The protein below binds the small molecule below.
Small molecule (SMILES): CC(=O)N[C@H]1[C@@H](O[C@H]2[C@H](O)[C@@H](NC(C)=O)CO[C@@H]2CO[C@H]2O[C@@H](C)[C@@H](O)[C@@H](O)[C@@H]2O)O[C@H](CO)[C@@H](O[C@@H]2O[C@H](CO[C@H]3O[C@H](CO)[C@@H](O)[C@H](O)[C@@H]3O[C@@H]3O[C@H](CO)[C@@H](O[C@@H]4O[C@H](CO)[C@H](O)[C@H](O)[C@H]4O)[C@H](O)[C@H]3NC(C)=O)[C@@H](O)[C@H](O[C@H]3O[C@H](CO)[C@@H](O)[C@H](O)[C@@H]3O[C@@H]3O[C@H](CO)[C@@H](O)[C@H](O)[C@H]3NC(C)=O)[C@@H]2O)[C@@H]1O

Binding-site contacts:
Ligand atom O7 contacts residue ARG302 of chain 1.D at 4.0 Å.
Ligand atom C7 contacts residue ASN298 of chain 1.D at 3.1 Å.
Ligand atom C7 contacts residue ARG335 of chain 1.D at 4.0 Å.
Ligand atom O4 contacts residue ILE259 of chain 1.D at 3.5 Å.
Ligand atom C3 contacts residue ASN298 of chain 1.D at 3.8 Å.
Ligand atom C5 contacts residue THR261 of chain 1.D at 3.4 Å.
Ligand atom C2 contacts residue ASN298 of chain 1.D at 2.5 Å.
Ligand atom O7 contacts residue VAL265 of chain 1.D at 4.0 Å.
Ligand atom C8 contacts residue ARG335 of chain 1.D at 4.0 Å.
Ligand atom C6 contacts residue TYR297 of chain 1.D at 3.6 Å (hydrophobic).
Ligand atom C6 contacts residue PHE244 of chain 1.D at 3.5 Å (hydrophobic).
Ligand atom C6 contacts residue THR261 of chain 1.D at 3.1 Å.
Ligand atom C5 contacts residue ASN298 of chain 1.D at 3.7 Å.
Ligand atom C1 contacts residue PHE244 of chain 1.D at 4.0 Å (hydrophobic).
Ligand atom C1 contacts residue TYR297 of chain 1.D at 4.0 Å (hydrophobic).
Ligand atom C6 contacts residue ILE259 of chain 1.D at 3.8 Å (hydrophobic).
Ligand atom O6 contacts residue PHE244 of chain 1.D at 3.3 Å.
Ligand atom O4 contacts residue PHE244 of chain 1.D at 4.1 Å.
Ligand atom C2 contacts residue TYR297 of chain 1.D at 3.5 Å (hydrophobic).
Ligand atom C5 contacts residue ILE259 of chain 1.D at 3.8 Å (hydrophobic).
Ligand atom O6 contacts residue TYR297 of chain 1.D at 3.0 Å.
Ligand atom O5 contacts residue ASN298 of chain 1.D at 2.4 Å (h-bond).
Ligand atom C5 contacts residue PHE244 of chain 1.D at 4.1 Å (hydrophobic).
Ligand atom N2 contacts residue ASN298 of chain 1.D at 2.9 Å (h-bond).
Ligand atom O7 contacts residue ASN298 of chain 1.D at 2.8 Å (h-bond).
Ligand atom C1 contacts residue ASN298 of chain 1.D at 1.5 Å.
Ligand atom O4 contacts residue ASP250 of chain 1.D at 3.6 Å.
Ligand atom O7 contacts residue ARG335 of chain 1.D at 3.5 Å (salt-bridge).
Ligand atom O5 contacts residue TYR297 of chain 1.D at 3.8 Å.
Ligand atom O3 contacts residue ARG302 of chain 1.D at 3.8 Å.
Ligand atom C1 contacts residue PHE242 of chain 1.D at 4.0 Å (hydrophobic).
Ligand atom O6 contacts residue THR261 of chain 1.D at 3.8 Å.
Ligand atom O4 contacts residue THR261 of chain 1.D at 4.0 Å.
Ligand atom O3 contacts residue LYS247 of chain 1.D at 3.6 Å.
Ligand atom O2 contacts residue TYR297 of chain 1.D at 2.8 Å (h-bond).
Ligand atom O5 contacts residue THR261 of chain 1.D at 3.2 Å (h-bond).
Ligand atom C3 contacts residue PHE242 of chain 1.D at 4.0 Å (hydrophobic).
Ligand atom O6 contacts residue THR261 of chain 1.D at 2.5 Å (h-bond).
Ligand atom C1 contacts residue PHE244 of chain 1.D at 3.8 Å (hydrophobic).
Ligand atom C4 contacts residue ILE259 of chain 1.D at 4.0 Å (hydrophobic).

Sequence of chain 1.D:
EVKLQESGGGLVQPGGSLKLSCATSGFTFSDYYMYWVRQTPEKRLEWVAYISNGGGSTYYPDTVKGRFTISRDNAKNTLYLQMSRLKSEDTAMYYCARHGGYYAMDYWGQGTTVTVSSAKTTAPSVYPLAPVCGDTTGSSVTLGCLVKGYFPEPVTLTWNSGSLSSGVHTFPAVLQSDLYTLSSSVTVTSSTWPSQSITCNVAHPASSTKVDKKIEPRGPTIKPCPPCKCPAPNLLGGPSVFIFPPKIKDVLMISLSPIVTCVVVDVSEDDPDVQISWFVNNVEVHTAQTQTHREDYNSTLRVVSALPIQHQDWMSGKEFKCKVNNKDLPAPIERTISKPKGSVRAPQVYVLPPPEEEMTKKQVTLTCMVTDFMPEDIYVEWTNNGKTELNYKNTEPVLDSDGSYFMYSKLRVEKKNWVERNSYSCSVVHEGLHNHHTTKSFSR